Sequence of chain 1.C:
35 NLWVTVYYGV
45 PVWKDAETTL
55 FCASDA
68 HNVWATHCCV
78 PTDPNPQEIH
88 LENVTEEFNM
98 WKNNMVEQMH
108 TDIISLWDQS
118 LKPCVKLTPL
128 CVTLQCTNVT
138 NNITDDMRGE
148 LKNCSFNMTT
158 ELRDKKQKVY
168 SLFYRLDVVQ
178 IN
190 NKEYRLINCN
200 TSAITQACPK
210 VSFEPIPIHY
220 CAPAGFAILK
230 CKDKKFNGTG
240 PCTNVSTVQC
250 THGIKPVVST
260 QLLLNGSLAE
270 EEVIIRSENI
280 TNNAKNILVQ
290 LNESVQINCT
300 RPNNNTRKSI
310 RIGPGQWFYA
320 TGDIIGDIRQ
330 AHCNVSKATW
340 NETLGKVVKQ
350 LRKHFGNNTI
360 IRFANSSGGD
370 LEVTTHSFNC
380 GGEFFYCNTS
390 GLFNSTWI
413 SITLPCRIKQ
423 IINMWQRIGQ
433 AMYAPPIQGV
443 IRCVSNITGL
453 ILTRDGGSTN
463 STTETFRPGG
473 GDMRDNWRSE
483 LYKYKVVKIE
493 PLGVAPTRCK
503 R

Binding-site contacts:
Ligand atom C8 contacts residue GLY237 of chain 1.C at 3.9 Å.
Ligand atom O7 contacts residue SER276 of chain 1.C at 3.5 Å (h-bond).
Ligand atom C3 contacts residue ASN236 of chain 1.C at 4.0 Å.
Ligand atom C2 contacts residue ASN236 of chain 1.C at 2.6 Å.
Ligand atom O5 contacts residue ASN236 of chain 1.C at 2.5 Å (h-bond).
Ligand atom C8 contacts residue TRP98 of chain 1.C at 3.5 Å (hydrophobic).
Ligand atom C2 contacts residue THR238 of chain 1.C at 4.0 Å.
Ligand atom C8 contacts residue ASN236 of chain 1.C at 3.0 Å.
Ligand atom C7 contacts residue SER276 of chain 1.C at 3.7 Å.
Ligand atom C1 contacts residue THR238 of chain 1.C at 3.8 Å.
Ligand atom C8 contacts residue SER276 of chain 1.C at 3.4 Å.
Ligand atom C5 contacts residue ASN236 of chain 1.C at 3.8 Å.
Ligand atom C7 contacts residue ASN236 of chain 1.C at 3.2 Å.
Ligand atom N2 contacts residue THR238 of chain 1.C at 3.1 Å (h-bond).
Ligand atom C7 contacts residue THR238 of chain 1.C at 3.9 Å.
Ligand atom C8 contacts residue THR238 of chain 1.C at 3.9 Å.
Ligand atom O7 contacts residue ASN236 of chain 1.C at 3.3 Å (h-bond).
Ligand atom C4 contacts residue ASN236 of chain 1.C at 4.4 Å.
Ligand atom N2 contacts residue ASN236 of chain 1.C at 2.9 Å (h-bond).
Ligand atom C1 contacts residue ASN236 of chain 1.C at 1.5 Å.

A small-molecule ligand and the protein it binds are described below.
Small molecule (SMILES): CC(=O)N[C@@H]1[C@@H](O)[C@H](O)[C@@H](CO)O[C@H]1O